Sequence of chain 1.G:
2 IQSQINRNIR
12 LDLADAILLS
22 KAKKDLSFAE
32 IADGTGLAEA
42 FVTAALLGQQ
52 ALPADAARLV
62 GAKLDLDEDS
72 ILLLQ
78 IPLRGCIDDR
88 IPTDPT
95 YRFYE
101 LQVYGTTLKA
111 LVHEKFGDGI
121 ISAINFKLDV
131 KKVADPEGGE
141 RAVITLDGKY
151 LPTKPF

Sequence of chain 1.H:
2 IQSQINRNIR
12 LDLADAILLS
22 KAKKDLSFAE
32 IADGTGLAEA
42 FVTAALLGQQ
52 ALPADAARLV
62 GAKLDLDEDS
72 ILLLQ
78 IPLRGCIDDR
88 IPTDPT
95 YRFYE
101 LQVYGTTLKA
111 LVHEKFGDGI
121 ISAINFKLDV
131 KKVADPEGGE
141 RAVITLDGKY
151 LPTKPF

Binding-site contacts:
Ligand atom O3 contacts residue ALA123 of chain 1.G at 3.5 Å (h-bond).
Ligand atom O3 contacts residue ILE120 of chain 1.G at 3.5 Å.
Ligand atom O4 contacts residue ILE124 of chain 1.H at 4.1 Å.
Ligand atom O4 contacts residue SER122 of chain 1.H at 2.6 Å (h-bond).
Ligand atom C1 contacts residue ILE120 of chain 1.H at 3.4 Å (hydrophobic).
Ligand atom O1 contacts residue LEU151 of chain 1.H at 3.4 Å.
Ligand atom C1 contacts residue SER122 of chain 1.G at 3.7 Å.
Ligand atom C2 contacts residue ILE120 of chain 1.H at 3.2 Å (hydrophobic).
Ligand atom C2 contacts residue LEU151 of chain 1.G at 4.2 Å (hydrophobic).
Ligand atom C1 contacts residue LEU151 of chain 1.H at 4.2 Å (hydrophobic).
Ligand atom O2 contacts residue ILE120 of chain 1.H at 3.5 Å.
Ligand atom C2 contacts residue SER122 of chain 1.H at 3.6 Å.
Ligand atom O4 contacts residue LEU151 of chain 1.G at 3.3 Å.
Ligand atom O3 contacts residue SER122 of chain 1.G at 3.5 Å (h-bond).
Ligand atom O1 contacts residue LEU151 of chain 1.G at 3.3 Å.
Ligand atom C1 contacts residue ARG96 of chain 1.E at 3.6 Å.
Ligand atom C1 contacts residue ARG96 of chain 1.C at 3.7 Å.
Ligand atom C1 contacts residue ILE120 of chain 1.G at 3.2 Å (hydrophobic).
Ligand atom C1 contacts residue LEU151 of chain 1.G at 4.1 Å (hydrophobic).
Ligand atom O2 contacts residue ARG96 of chain 1.C at 3.1 Å (salt-bridge).
Ligand atom C2 contacts residue LEU151 of chain 1.H at 4.2 Å (hydrophobic).
Ligand atom O3 contacts residue ILE124 of chain 1.G at 4.0 Å.
Ligand atom O1 contacts residue ILE124 of chain 1.G at 4.2 Å.
Ligand atom O1 contacts residue ILE120 of chain 1.G at 3.6 Å.
Ligand atom O2 contacts residue ALA123 of chain 1.H at 3.3 Å (h-bond).
Ligand atom O4 contacts residue ILE120 of chain 1.H at 3.6 Å.
Ligand atom O3 contacts residue ARG96 of chain 1.C at 3.0 Å (salt-bridge).
Ligand atom O2 contacts residue SER122 of chain 1.H at 3.4 Å (h-bond).
Ligand atom O1 contacts residue SER122 of chain 1.G at 2.7 Å (h-bond).
Ligand atom O3 contacts residue ARG96 of chain 1.E at 3.0 Å (salt-bridge).
Ligand atom C2 contacts residue ILE120 of chain 1.G at 3.5 Å (hydrophobic).
Ligand atom O2 contacts residue ILE124 of chain 1.H at 3.9 Å.
Ligand atom C2 contacts residue ARG96 of chain 1.C at 3.6 Å.
Ligand atom O4 contacts residue LEU151 of chain 1.H at 3.4 Å.
Ligand atom O1 contacts residue ILE120 of chain 1.H at 3.8 Å.
Ligand atom O2 contacts residue ARG96 of chain 1.E at 3.0 Å (salt-bridge).
Ligand atom O2 contacts residue ILE120 of chain 1.G at 4.2 Å.
Ligand atom O4 contacts residue ILE120 of chain 1.G at 3.8 Å.
Ligand atom C2 contacts residue ARG96 of chain 1.E at 3.6 Å.
Ligand atom O3 contacts residue ILE120 of chain 1.H at 4.0 Å.

Sequence of chain 1.E:
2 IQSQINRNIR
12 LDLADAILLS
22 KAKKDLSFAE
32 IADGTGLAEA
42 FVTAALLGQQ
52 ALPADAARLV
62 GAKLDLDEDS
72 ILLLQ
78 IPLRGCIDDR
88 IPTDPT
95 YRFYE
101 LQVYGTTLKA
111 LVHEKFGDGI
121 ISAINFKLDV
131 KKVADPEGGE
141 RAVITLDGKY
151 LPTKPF

Sequence of chain 1.C:
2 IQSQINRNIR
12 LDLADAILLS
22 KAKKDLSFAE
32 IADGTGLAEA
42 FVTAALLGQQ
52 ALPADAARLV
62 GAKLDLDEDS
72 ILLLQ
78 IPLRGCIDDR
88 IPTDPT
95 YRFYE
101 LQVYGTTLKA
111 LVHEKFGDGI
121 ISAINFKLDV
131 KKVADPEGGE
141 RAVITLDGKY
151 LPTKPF

This protein binds this small molecule.
Small molecule (SMILES): O=C([O-])C(=O)[O-]